This small molecule binds to this protein.
Small molecule (SMILES): Cc1cccc(O)c1

Binding-site contacts:
Ligand atom O1 contacts residue SER9 of chain 2.A at 3.5 Å (h-bond).
Ligand atom C7 contacts residue CYS11 of chain 2.A at 4.3 Å (hydrophobic).
Ligand atom C4 contacts residue HIS5 of chain 3.B at 4.2 Å.
Ligand atom C1 contacts residue CYS11 of chain 2.A at 3.8 Å (hydrophobic).
Ligand atom C4 contacts residue HIS10 of chain 2.B at 3.8 Å.
Ligand atom O1 contacts residue ILE10 of chain 2.A at 3.4 Å.
Ligand atom C6 contacts residue CYS7 of chain 2.B at 3.8 Å (hydrophobic).
Ligand atom C2 contacts residue HIS5 of chain 3.B at 3.7 Å.
Ligand atom C4 contacts residue LEU11 of chain 2.B at 3.9 Å (hydrophobic).
Ligand atom C2 contacts residue LEU11 of chain 2.B at 4.1 Å (hydrophobic).
Ligand atom C6 contacts residue VAL2 of chain 3.B at 4.4 Å (hydrophobic).
Ligand atom C2 contacts residue LEU16 of chain 2.A at 4.4 Å (hydrophobic).
Ligand atom C5 contacts residue HIS10 of chain 2.B at 4.1 Å.
Ligand atom C1 contacts residue CYS6 of chain 2.A at 3.3 Å (hydrophobic).
Ligand atom C3 contacts residue HIS5 of chain 3.B at 3.8 Å.
Ligand atom O1 contacts residue LEU11 of chain 2.B at 4.4 Å.
Ligand atom O1 contacts residue CYS11 of chain 2.A at 2.8 Å (h-bond).
Ligand atom C7 contacts residue LEU17 of chain 3.D at 3.6 Å (hydrophobic).
Ligand atom C5 contacts residue LEU11 of chain 2.B at 3.6 Å (hydrophobic).
Ligand atom O1 contacts residue CYS6 of chain 2.A at 2.5 Å (h-bond).
Ligand atom C1 contacts residue LEU11 of chain 2.B at 3.8 Å (hydrophobic).
Ligand atom C7 contacts residue HIS5 of chain 3.B at 3.7 Å.
Ligand atom C3 contacts residue LEU11 of chain 2.B at 4.1 Å (hydrophobic).
Ligand atom C5 contacts residue LEU6 of chain 3.B at 4.3 Å (hydrophobic).
Ligand atom C6 contacts residue CYS6 of chain 2.A at 3.1 Å (hydrophobic).
Ligand atom C1 contacts residue HIS5 of chain 3.B at 4.1 Å.
Ligand atom C6 contacts residue LEU11 of chain 2.B at 3.5 Å (hydrophobic).
Ligand atom C7 contacts residue ALA14 of chain 2.B at 3.6 Å (hydrophobic).
Ligand atom C7 contacts residue LEU16 of chain 2.A at 4.0 Å (hydrophobic).
Ligand atom C3 contacts residue LEU16 of chain 2.A at 4.4 Å (hydrophobic).
Ligand atom C5 contacts residue CYS6 of chain 2.A at 4.4 Å (hydrophobic).
Ligand atom C3 contacts residue CYS11 of chain 2.A at 4.3 Å (hydrophobic).
Ligand atom C2 contacts residue CYS11 of chain 2.A at 3.3 Å (hydrophobic).
Ligand atom C5 contacts residue CYS7 of chain 2.B at 3.9 Å (hydrophobic).

Sequence of chain 2.B:
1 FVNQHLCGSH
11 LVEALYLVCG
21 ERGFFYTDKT

Sequence of chain 3.B:
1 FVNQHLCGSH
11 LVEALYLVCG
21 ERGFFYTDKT

Sequence of chain 2.A:
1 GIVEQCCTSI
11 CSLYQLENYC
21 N

Sequence of chain 3.D:
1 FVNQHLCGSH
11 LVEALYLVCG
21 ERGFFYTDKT